Sequence of chain 1.A:
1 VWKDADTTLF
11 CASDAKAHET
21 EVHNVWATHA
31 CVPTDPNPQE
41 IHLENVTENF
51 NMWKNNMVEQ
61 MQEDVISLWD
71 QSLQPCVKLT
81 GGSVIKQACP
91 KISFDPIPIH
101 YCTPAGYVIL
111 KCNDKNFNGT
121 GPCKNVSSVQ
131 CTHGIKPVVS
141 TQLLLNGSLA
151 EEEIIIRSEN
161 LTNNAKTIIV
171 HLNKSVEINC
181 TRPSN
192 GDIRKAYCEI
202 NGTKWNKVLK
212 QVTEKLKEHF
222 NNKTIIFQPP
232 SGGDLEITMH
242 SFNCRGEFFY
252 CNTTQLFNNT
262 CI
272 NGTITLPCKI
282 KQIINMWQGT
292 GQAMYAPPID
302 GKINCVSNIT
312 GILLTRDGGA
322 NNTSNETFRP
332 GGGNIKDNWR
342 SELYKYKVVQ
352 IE

Binding-site contacts:
Ligand atom C8 contacts residue ASN244 of chain 1.A at 3.8 Å.
Ligand atom C4 contacts residue VAL307 of chain 1.A at 4.0 Å (hydrophobic).
Ligand atom N2 contacts residue SER308 of chain 1.A at 2.9 Å (h-bond).
Ligand atom C3 contacts residue ASN146 of chain 1.A at 3.8 Å.
Ligand atom C3 contacts residue SER308 of chain 1.A at 4.1 Å.
Ligand atom O5 contacts residue VAL307 of chain 1.A at 4.1 Å.
Ligand atom N2 contacts residue ASN146 of chain 1.A at 2.9 Å (h-bond).
Ligand atom C3 contacts residue ASP95 of chain 1.A at 4.3 Å.
Ligand atom C8 contacts residue VAL138 of chain 1.A at 4.0 Å (hydrophobic).
Ligand atom O3 contacts residue ASP95 of chain 1.A at 3.8 Å.
Ligand atom C3 contacts residue VAL307 of chain 1.A at 3.8 Å (hydrophobic).
Ligand atom O7 contacts residue PRO96 of chain 1.A at 3.7 Å.
Ligand atom C5 contacts residue ASN146 of chain 1.A at 3.7 Å.
Ligand atom C4 contacts residue ASP95 of chain 1.A at 4.0 Å.
Ligand atom C7 contacts residue ASN146 of chain 1.A at 3.6 Å.
Ligand atom C2 contacts residue ASN146 of chain 1.A at 2.5 Å.
Ligand atom C8 contacts residue LEU145 of chain 1.A at 4.0 Å (hydrophobic).
Ligand atom C8 contacts residue SER308 of chain 1.A at 3.7 Å.
Ligand atom C4 contacts residue ASN146 of chain 1.A at 4.2 Å.
Ligand atom C7 contacts residue ASN244 of chain 1.A at 4.4 Å.
Ligand atom O4 contacts residue VAL307 of chain 1.A at 4.1 Å.
Ligand atom O5 contacts residue ASN146 of chain 1.A at 2.3 Å (h-bond).
Ligand atom C7 contacts residue VAL138 of chain 1.A at 4.4 Å (hydrophobic).
Ligand atom C6 contacts residue LYS136 of chain 1.A at 4.4 Å.
Ligand atom C7 contacts residue SER308 of chain 1.A at 3.8 Å.
Ligand atom O7 contacts residue ASN146 of chain 1.A at 3.9 Å.
Ligand atom C2 contacts residue VAL307 of chain 1.A at 4.4 Å (hydrophobic).
Ligand atom C5 contacts residue VAL307 of chain 1.A at 3.5 Å (hydrophobic).
Ligand atom O3 contacts residue CYS306 of chain 1.A at 3.6 Å (h-bond).
Ligand atom C2 contacts residue SER308 of chain 1.A at 3.7 Å.
Ligand atom C1 contacts residue VAL307 of chain 1.A at 4.0 Å (hydrophobic).
Ligand atom C8 contacts residue PHE243 of chain 1.A at 4.3 Å (hydrophobic).
Ligand atom C6 contacts residue VAL307 of chain 1.A at 4.5 Å (hydrophobic).
Ligand atom O5 contacts residue LYS136 of chain 1.A at 4.0 Å.
Ligand atom O7 contacts residue ASN244 of chain 1.A at 4.3 Å.
Ligand atom O6 contacts residue LYS136 of chain 1.A at 3.4 Å (salt-bridge).
Ligand atom O7 contacts residue VAL138 of chain 1.A at 4.3 Å.
Ligand atom C1 contacts residue ASN146 of chain 1.A at 1.5 Å.
Ligand atom C1 contacts residue SER308 of chain 1.A at 3.8 Å.

This small molecule binds to this protein.
Small molecule (SMILES): CC(=O)N[C@@H]1[C@@H](O)[C@H](O)[C@@H](CO)O[C@H]1O